Sequence of chain 1.A:
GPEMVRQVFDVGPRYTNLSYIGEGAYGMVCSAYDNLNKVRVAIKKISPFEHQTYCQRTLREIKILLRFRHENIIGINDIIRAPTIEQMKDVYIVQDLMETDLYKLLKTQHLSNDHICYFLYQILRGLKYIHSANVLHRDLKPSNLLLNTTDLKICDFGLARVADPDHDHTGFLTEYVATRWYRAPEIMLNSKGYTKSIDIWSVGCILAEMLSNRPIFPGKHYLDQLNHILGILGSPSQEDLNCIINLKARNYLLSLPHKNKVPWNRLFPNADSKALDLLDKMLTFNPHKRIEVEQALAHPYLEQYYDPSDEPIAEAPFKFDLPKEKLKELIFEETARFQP

Binding-site contacts:
Ligand atom C2 contacts residue LEU111 of chain 1.A at 3.6 Å (hydrophobic).
Ligand atom C2 contacts residue ALA56 of chain 1.A at 4.0 Å (hydrophobic).
Ligand atom O3' contacts residue LYS118 of chain 1.A at 2.8 Å (salt-bridge).
Ligand atom N6 contacts residue ASP110 of chain 1.A at 2.9 Å (salt-bridge).
Ligand atom C2' contacts residue LYS118 of chain 1.A at 4.0 Å.
Ligand atom O5' contacts residue ILE35 of chain 1.A at 3.8 Å.
Ligand atom N7 contacts residue LEU160 of chain 1.A at 3.8 Å.
Ligand atom N1 contacts residue LEU111 of chain 1.A at 3.8 Å.
Ligand atom N51 contacts residue GLU37 of chain 1.A at 3.5 Å (salt-bridge).
Ligand atom N6 contacts residue GLN109 of chain 1.A at 3.4 Å (h-bond).
Ligand atom C6 contacts residue ASP110 of chain 1.A at 3.7 Å.
Ligand atom C2 contacts residue MET112 of chain 1.A at 2.9 Å (hydrophobic).
Ligand atom N1 contacts residue MET112 of chain 1.A at 2.9 Å (h-bond).
Ligand atom O2' contacts residue LYS118 of chain 1.A at 3.1 Å (salt-bridge).
Ligand atom O3' contacts residue ASP115 of chain 1.A at 4.0 Å.
Ligand atom C6 contacts residue ALA56 of chain 1.A at 3.3 Å (hydrophobic).
Ligand atom N1 contacts residue ASP110 of chain 1.A at 3.7 Å.
Ligand atom N51 contacts residue GLY36 of chain 1.A at 3.5 Å.
Ligand atom O5' contacts residue VAL43 of chain 1.A at 3.6 Å.
Ligand atom N6 contacts residue ALA56 of chain 1.A at 3.4 Å.
Ligand atom C2' contacts residue ASP115 of chain 1.A at 3.7 Å.
Ligand atom N52 contacts residue VAL43 of chain 1.A at 3.3 Å.
Ligand atom C1' contacts residue ILE35 of chain 1.A at 3.9 Å (hydrophobic).
Ligand atom N53 contacts residue DMS1 of chain 1.E at 3.1 Å.
Ligand atom C3' contacts residue ASP115 of chain 1.A at 4.0 Å.
Ligand atom N52 contacts residue GLU37 of chain 1.A at 3.7 Å.
Ligand atom N3 contacts residue ILE35 of chain 1.A at 3.9 Å.
Ligand atom N51 contacts residue VAL43 of chain 1.A at 3.4 Å.
Ligand atom N7 contacts residue GLN109 of chain 1.A at 4.0 Å.
Ligand atom N6 contacts residue LEU160 of chain 1.A at 3.7 Å.
Ligand atom C6 contacts residue LEU160 of chain 1.A at 4.0 Å (hydrophobic).
Ligand atom N53 contacts residue GLU37 of chain 1.A at 2.9 Å (salt-bridge).
Ligand atom C5 contacts residue LEU160 of chain 1.A at 4.0 Å (hydrophobic).
Ligand atom N3 contacts residue MET112 of chain 1.A at 3.6 Å (h-bond).
Ligand atom N53 contacts residue GLY38 of chain 1.A at 3.4 Å (h-bond).
Ligand atom N53 contacts residue VAL43 of chain 1.A at 3.8 Å.
Ligand atom C6 contacts residue MET112 of chain 1.A at 3.9 Å (hydrophobic).
Ligand atom C3' contacts residue LYS118 of chain 1.A at 3.9 Å.
Ligand atom O2' contacts residue ASP115 of chain 1.A at 2.7 Å (salt-bridge).
Ligand atom N1 contacts residue ALA56 of chain 1.A at 3.3 Å.

This small molecule binds to this protein.
Small molecule (SMILES): [N-]=[N+]=NC[C@H]1O[C@@H](n2c(Br)nc3c(N)ncnc32)[C@H](O)[C@@H]1O